This small molecule binds to this protein.
Small molecule (SMILES): CC(=O)N[C@@H]1[C@@H](O)[C@H](O)[C@@H](CO)O[C@H]1O

Binding-site contacts:
Ligand atom C3 contacts residue ASN657 of chain 1.C at 3.8 Å.
Ligand atom C5 contacts residue ASN657 of chain 1.C at 3.7 Å.
Ligand atom N2 contacts residue ASN657 of chain 1.C at 2.9 Å (h-bond).
Ligand atom C1 contacts residue ASN657 of chain 1.C at 1.4 Å.
Ligand atom O5 contacts residue ASN657 of chain 1.C at 2.4 Å (h-bond).
Ligand atom C8 contacts residue ASN657 of chain 1.C at 4.3 Å.
Ligand atom C2 contacts residue ASN657 of chain 1.C at 2.5 Å.
Ligand atom O7 contacts residue ASN657 of chain 1.C at 3.0 Å (h-bond).
Ligand atom C7 contacts residue ASN657 of chain 1.C at 3.1 Å.
Ligand atom C4 contacts residue ASN657 of chain 1.C at 4.2 Å.

Sequence of chain 1.C:
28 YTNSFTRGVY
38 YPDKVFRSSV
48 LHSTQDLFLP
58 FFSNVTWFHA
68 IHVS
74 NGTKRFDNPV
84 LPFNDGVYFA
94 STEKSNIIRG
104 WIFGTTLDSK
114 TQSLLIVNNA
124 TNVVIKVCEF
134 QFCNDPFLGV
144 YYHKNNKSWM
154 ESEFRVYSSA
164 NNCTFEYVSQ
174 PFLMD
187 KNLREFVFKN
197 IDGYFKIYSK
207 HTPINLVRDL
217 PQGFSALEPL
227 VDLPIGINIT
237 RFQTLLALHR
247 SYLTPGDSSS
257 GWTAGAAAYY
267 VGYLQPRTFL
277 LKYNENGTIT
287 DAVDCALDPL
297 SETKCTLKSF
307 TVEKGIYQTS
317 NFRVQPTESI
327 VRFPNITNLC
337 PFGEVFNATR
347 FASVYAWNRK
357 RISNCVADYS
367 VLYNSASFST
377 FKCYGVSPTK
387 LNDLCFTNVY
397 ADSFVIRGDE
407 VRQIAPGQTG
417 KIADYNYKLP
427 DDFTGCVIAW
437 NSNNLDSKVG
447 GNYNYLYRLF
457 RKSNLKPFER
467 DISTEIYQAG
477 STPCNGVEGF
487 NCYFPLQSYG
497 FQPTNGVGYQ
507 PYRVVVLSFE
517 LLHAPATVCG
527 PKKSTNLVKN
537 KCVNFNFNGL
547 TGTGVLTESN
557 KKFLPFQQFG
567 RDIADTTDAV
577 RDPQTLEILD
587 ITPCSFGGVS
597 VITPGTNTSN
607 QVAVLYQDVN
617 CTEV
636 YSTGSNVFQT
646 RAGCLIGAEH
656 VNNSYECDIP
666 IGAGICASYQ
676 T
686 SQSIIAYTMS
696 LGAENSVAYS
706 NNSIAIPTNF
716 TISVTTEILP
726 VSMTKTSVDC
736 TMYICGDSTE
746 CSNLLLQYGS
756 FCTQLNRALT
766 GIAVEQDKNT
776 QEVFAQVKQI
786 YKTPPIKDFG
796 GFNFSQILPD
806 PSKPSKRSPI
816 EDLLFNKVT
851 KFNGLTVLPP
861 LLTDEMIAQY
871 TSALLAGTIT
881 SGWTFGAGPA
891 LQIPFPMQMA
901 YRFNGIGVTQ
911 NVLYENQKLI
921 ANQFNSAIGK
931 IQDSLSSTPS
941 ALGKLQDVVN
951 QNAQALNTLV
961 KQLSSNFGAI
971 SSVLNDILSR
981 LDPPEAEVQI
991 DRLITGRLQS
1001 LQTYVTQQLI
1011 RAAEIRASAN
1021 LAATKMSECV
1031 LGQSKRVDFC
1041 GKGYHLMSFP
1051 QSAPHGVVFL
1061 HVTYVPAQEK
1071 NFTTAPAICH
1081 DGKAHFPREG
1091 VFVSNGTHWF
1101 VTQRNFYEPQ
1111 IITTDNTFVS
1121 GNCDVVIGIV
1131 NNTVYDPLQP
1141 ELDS